Sequence of chain 1.G:
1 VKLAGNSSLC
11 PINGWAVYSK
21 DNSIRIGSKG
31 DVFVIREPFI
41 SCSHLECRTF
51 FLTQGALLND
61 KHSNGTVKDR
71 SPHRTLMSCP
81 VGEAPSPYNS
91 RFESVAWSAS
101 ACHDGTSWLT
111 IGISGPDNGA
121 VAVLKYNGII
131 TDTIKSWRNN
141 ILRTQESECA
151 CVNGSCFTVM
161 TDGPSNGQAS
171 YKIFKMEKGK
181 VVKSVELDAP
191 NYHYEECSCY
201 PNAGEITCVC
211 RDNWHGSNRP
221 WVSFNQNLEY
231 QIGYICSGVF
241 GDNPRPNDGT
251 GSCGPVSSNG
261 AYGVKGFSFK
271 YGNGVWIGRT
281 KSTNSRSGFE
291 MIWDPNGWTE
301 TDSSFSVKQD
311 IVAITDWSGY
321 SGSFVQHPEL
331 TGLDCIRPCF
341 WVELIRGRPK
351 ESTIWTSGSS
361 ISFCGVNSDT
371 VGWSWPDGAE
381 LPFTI

This small molecule binds to this protein.
Small molecule (SMILES): CC(=O)N[C@@H]1[C@@H](O)[C@H](O)[C@@H](CO)O[C@@H]1O

Binding-site contacts:
Ligand atom O1 contacts residue ASN64 of chain 1.G at 3.0 Å (h-bond).
Ligand atom N2 contacts residue ILE354 of chain 1.G at 3.8 Å.
Ligand atom O7 contacts residue ILE354 of chain 1.G at 4.1 Å.
Ligand atom C1 contacts residue ASN64 of chain 1.G at 2.7 Å.
Ligand atom C8 contacts residue ILE354 of chain 1.G at 4.1 Å (hydrophobic).
Ligand atom C7 contacts residue ILE354 of chain 1.G at 3.9 Å (hydrophobic).
Ligand atom N2 contacts residue ASN64 of chain 1.G at 4.2 Å.
Ligand atom C7 contacts residue ASN64 of chain 1.G at 4.3 Å.
Ligand atom O1 contacts residue THR66 of chain 1.G at 4.5 Å.
Ligand atom O5 contacts residue ASN64 of chain 1.G at 3.2 Å (h-bond).
Ligand atom O1 contacts residue ILE354 of chain 1.G at 4.0 Å.
Ligand atom O7 contacts residue ASN64 of chain 1.G at 3.9 Å.
Ligand atom C2 contacts residue ASN64 of chain 1.G at 3.8 Å.
Ligand atom C5 contacts residue ASN64 of chain 1.G at 4.3 Å.
Ligand atom C8 contacts residue ILE385 of chain 1.G at 3.3 Å (hydrophobic).